Sequence of chain 41.E:
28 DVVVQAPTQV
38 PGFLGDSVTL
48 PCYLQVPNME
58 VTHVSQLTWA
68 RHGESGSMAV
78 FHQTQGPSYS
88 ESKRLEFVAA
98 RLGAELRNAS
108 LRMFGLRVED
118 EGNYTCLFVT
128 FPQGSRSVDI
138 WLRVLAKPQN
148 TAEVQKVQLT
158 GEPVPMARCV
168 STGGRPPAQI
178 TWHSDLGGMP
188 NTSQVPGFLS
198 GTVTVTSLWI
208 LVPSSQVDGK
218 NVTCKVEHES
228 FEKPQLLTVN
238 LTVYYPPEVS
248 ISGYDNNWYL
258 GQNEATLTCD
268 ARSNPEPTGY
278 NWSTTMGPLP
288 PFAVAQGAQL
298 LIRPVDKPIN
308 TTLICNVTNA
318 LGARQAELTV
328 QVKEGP

Binding-site contacts:
Ligand atom C2 contacts residue ASN188 of chain 41.E at 2.6 Å.
Ligand atom C1 contacts residue ASN188 of chain 41.E at 1.4 Å.
Ligand atom O7 contacts residue ASN188 of chain 41.E at 4.2 Å.
Ligand atom C5 contacts residue ASN188 of chain 41.E at 3.6 Å.
Ligand atom N2 contacts residue ASN188 of chain 41.E at 3.1 Å (h-bond).
Ligand atom O6 contacts residue ASN188 of chain 41.E at 4.5 Å.
Ligand atom C4 contacts residue ASN188 of chain 41.E at 4.2 Å.
Ligand atom O5 contacts residue ASN188 of chain 41.E at 2.3 Å (h-bond).
Ligand atom C7 contacts residue ASN188 of chain 41.E at 3.9 Å.
Ligand atom C3 contacts residue ASN188 of chain 41.E at 3.9 Å.

The small molecule below binds the protein below.
Small molecule (SMILES): CC(=O)N[C@H]1[C@H](O[C@H]2[C@H](O)[C@@H](NC(C)=O)CO[C@@H]2CO)O[C@H](CO)[C@@H](O)[C@@H]1O